Binding-site contacts:
Ligand atom C7 contacts residue ASN70 of chain 1.D at 4.2 Å.
Ligand atom C5 contacts residue ASN70 of chain 1.D at 3.5 Å.
Ligand atom N2 contacts residue GLY69 of chain 1.D at 4.0 Å.
Ligand atom C8 contacts residue GLY69 of chain 1.D at 3.9 Å.
Ligand atom O5 contacts residue ASN70 of chain 1.D at 2.2 Å (h-bond).
Ligand atom C4 contacts residue ASN70 of chain 1.D at 4.3 Å.
Ligand atom N2 contacts residue ASN70 of chain 1.D at 3.1 Å (h-bond).
Ligand atom C1 contacts residue ASN70 of chain 1.D at 1.6 Å.
Ligand atom C2 contacts residue ASN70 of chain 1.D at 2.8 Å.
Ligand atom C8 contacts residue ASN70 of chain 1.D at 4.2 Å.
Ligand atom C3 contacts residue ASN70 of chain 1.D at 4.0 Å.
Ligand atom C7 contacts residue GLY69 of chain 1.D at 4.2 Å.
Ligand atom O6 contacts residue ASN70 of chain 1.D at 4.4 Å.

This protein binds this small molecule.
Small molecule (SMILES): CC(=O)N[C@@H]1[C@@H](O)[C@H](O)[C@@H](CO)O[C@H]1O

Sequence of chain 1.D:
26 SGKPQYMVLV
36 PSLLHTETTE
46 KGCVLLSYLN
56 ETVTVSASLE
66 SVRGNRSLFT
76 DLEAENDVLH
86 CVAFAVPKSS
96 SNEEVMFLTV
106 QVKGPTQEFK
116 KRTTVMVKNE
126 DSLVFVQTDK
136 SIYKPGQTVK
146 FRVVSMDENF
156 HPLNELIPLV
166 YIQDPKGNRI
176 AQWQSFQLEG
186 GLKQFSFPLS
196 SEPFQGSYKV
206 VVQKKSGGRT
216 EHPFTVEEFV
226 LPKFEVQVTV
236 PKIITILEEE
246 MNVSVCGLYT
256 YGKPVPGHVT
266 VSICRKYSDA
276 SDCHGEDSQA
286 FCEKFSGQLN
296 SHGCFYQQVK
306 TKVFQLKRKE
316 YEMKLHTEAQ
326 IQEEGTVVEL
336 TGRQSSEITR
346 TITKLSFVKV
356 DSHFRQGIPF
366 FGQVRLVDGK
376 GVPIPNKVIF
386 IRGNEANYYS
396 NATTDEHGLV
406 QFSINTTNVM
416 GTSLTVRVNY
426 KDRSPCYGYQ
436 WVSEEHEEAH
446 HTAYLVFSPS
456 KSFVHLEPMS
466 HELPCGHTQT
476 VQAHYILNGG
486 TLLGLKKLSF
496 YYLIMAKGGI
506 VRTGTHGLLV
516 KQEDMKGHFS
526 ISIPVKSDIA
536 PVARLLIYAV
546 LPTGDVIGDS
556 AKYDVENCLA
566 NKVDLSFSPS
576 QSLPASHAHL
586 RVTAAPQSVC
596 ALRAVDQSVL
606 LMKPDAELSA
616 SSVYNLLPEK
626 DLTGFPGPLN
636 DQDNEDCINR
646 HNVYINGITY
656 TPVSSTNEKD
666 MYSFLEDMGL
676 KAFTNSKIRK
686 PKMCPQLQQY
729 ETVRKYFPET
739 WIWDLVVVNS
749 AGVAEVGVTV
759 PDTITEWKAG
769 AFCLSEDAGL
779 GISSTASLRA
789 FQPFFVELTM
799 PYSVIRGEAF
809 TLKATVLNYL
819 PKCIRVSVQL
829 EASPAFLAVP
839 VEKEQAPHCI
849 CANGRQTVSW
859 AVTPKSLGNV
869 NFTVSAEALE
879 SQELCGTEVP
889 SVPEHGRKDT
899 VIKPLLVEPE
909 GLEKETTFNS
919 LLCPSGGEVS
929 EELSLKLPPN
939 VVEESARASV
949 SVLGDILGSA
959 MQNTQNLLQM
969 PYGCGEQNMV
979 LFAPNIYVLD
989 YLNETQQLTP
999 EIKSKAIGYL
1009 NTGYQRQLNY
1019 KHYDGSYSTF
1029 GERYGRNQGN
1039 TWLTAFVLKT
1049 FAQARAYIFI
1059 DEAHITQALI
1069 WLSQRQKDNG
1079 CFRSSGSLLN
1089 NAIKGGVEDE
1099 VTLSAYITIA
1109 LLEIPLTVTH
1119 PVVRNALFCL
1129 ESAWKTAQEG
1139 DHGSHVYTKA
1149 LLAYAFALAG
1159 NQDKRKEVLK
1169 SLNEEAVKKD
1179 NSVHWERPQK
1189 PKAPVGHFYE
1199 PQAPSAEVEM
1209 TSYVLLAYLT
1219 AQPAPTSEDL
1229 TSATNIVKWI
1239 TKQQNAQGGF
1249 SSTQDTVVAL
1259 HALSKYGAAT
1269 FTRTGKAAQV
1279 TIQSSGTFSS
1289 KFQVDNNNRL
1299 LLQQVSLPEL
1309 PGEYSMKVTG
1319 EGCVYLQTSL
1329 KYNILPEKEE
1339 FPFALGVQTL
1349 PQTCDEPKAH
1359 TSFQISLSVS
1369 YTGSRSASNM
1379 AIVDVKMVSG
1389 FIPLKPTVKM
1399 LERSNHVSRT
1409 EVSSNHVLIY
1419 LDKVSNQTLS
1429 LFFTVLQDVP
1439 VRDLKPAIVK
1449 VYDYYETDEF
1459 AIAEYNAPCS